Binding-site contacts:
Ligand atom C5 contacts residue GLY96 of chain 1.E at 3.3 Å.
Ligand atom C3' contacts residue GLU198 of chain 1.E at 3.7 Å.
Ligand atom C6 contacts residue THR94 of chain 1.E at 3.4 Å.
Ligand atom C6 contacts residue ILE220 of chain 1.E at 3.9 Å (hydrophobic).
Ligand atom N3 contacts residue ARG168 of chain 1.E at 3.7 Å.
Ligand atom O2 contacts residue GLU196 of chain 1.E at 3.7 Å.
Ligand atom C5' contacts residue HIS8 of chain 1.C at 3.5 Å.
Ligand atom C3' contacts residue MET197 of chain 1.E at 3.8 Å (hydrophobic).
Ligand atom C5 contacts residue THR95 of chain 1.E at 3.6 Å.
Ligand atom N3 contacts residue GLN166 of chain 1.E at 3.0 Å (h-bond).
Ligand atom O2 contacts residue MET197 of chain 1.E at 3.2 Å.
Ligand atom C1' contacts residue THR94 of chain 1.E at 3.4 Å.
Ligand atom O3' contacts residue ILE69 of chain 1.E at 3.9 Å.
Ligand atom O4' contacts residue THR94 of chain 1.E at 3.7 Å.
Ligand atom O2 contacts residue GLN166 of chain 1.E at 2.8 Å (h-bond).
Ligand atom O2' contacts residue GLU198 of chain 1.E at 2.9 Å (salt-bridge).
Ligand atom O2' contacts residue GLU196 of chain 1.E at 3.9 Å.
Ligand atom O2 contacts residue PHE162 of chain 1.E at 3.7 Å.
Ligand atom C2' contacts residue MET197 of chain 1.E at 3.9 Å (hydrophobic).
Ligand atom C2 contacts residue GLN166 of chain 1.E at 3.4 Å.
Ligand atom O5' contacts residue HIS8 of chain 1.C at 2.6 Å (h-bond).
Ligand atom N1 contacts residue THR94 of chain 1.E at 3.5 Å (h-bond).
Ligand atom C4 contacts residue TYR195 of chain 1.E at 3.8 Å (hydrophobic).
Ligand atom O4 contacts residue ARG168 of chain 1.E at 2.9 Å (salt-bridge).
Ligand atom C4 contacts residue ARG168 of chain 1.E at 3.5 Å.
Ligand atom O4 contacts residue GLY96 of chain 1.E at 3.2 Å (h-bond).
Ligand atom O2' contacts residue MET197 of chain 1.E at 3.8 Å.
Ligand atom C6 contacts residue THR95 of chain 1.E at 3.9 Å.
Ligand atom C5 contacts residue ILE220 of chain 1.E at 3.9 Å (hydrophobic).
Ligand atom C4 contacts residue GLN166 of chain 1.E at 3.8 Å.
Ligand atom N3 contacts residue TYR195 of chain 1.E at 3.7 Å.
Ligand atom N3 contacts residue PHE162 of chain 1.E at 3.6 Å.
Ligand atom C5' contacts residue ILE69 of chain 1.E at 3.8 Å (hydrophobic).
Ligand atom O2' contacts residue THR94 of chain 1.E at 3.4 Å (h-bond).
Ligand atom O4 contacts residue GLN166 of chain 1.E at 3.6 Å.
Ligand atom C4 contacts residue GLY96 of chain 1.E at 3.4 Å.
Ligand atom O2' contacts residue ARG91 of chain 1.E at 3.4 Å (salt-bridge).
Ligand atom C2 contacts residue PHE162 of chain 1.E at 3.7 Å (hydrophobic).
Ligand atom O3' contacts residue GLU198 of chain 1.E at 2.6 Å (salt-bridge).
Ligand atom C2' contacts residue GLU198 of chain 1.E at 3.7 Å.

Sequence of chain 1.C:
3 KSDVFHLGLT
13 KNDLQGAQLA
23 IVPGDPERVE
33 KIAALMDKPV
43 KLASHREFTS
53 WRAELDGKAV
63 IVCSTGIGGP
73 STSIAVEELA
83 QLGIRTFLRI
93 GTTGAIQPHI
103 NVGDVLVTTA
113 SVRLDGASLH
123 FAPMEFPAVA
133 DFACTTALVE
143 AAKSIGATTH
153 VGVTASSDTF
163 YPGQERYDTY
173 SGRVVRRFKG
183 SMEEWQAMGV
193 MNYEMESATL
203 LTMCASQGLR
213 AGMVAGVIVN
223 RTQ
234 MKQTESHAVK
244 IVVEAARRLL

Sequence of chain 1.E:
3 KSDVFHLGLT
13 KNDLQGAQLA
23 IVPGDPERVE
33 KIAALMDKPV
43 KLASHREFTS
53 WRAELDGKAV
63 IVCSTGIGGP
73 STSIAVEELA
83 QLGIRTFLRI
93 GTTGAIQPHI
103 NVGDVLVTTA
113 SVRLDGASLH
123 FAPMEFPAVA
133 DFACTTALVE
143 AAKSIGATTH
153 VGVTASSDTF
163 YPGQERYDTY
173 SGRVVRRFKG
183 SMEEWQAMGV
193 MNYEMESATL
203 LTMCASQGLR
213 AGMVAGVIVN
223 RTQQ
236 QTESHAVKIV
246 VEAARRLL

A protein and the small-molecule ligand that binds it are described below.
Small molecule (SMILES): O=c1ccn([C@@H]2O[C@H](CO)[C@@H](O)[C@H]2O)c(=O)[nH]1